Sequence of chain 1.C:
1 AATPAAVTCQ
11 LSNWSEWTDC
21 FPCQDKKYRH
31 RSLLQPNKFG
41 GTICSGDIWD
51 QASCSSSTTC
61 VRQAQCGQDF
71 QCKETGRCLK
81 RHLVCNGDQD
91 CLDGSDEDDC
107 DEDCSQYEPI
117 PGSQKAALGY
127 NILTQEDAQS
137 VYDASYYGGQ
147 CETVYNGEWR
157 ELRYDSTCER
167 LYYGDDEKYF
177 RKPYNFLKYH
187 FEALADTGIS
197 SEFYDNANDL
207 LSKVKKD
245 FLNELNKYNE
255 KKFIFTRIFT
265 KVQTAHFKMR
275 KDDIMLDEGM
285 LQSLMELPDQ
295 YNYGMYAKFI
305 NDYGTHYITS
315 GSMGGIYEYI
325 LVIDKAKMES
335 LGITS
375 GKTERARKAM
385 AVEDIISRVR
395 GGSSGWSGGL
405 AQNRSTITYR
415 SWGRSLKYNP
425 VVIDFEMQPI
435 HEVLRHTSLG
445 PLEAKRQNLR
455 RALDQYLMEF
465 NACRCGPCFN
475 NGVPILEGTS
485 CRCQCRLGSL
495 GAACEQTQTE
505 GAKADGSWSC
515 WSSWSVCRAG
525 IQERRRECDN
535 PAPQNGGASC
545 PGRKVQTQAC

Binding-site contacts:
Ligand atom O3 contacts residue TRP515 of chain 1.C at 3.2 Å (h-bond).
Ligand atom C2 contacts residue MET462 of chain 1.C at 3.0 Å (hydrophobic).
Ligand atom C1 contacts residue TRP515 of chain 1.C at 1.6 Å (hydrophobic).
Ligand atom O6 contacts residue TRP515 of chain 1.C at 4.4 Å.
Ligand atom C6 contacts residue ASN465 of chain 1.C at 3.9 Å.
Ligand atom C6 contacts residue LEU461 of chain 1.C at 3.8 Å (hydrophobic).
Ligand atom C1 contacts residue ASN465 of chain 1.C at 3.2 Å.
Ligand atom C3 contacts residue TRP515 of chain 1.C at 3.2 Å (hydrophobic).
Ligand atom C5 contacts residue ASN465 of chain 1.C at 3.3 Å.
Ligand atom O2 contacts residue TRP515 of chain 1.C at 2.5 Å.
Ligand atom C3 contacts residue LEU461 of chain 1.C at 2.8 Å (hydrophobic).
Ligand atom O6 contacts residue ILE128 of chain 1.C at 3.8 Å.
Ligand atom C6 contacts residue ILE128 of chain 1.C at 3.7 Å (hydrophobic).
Ligand atom O4 contacts residue LEU461 of chain 1.C at 2.0 Å.
Ligand atom O2 contacts residue MET462 of chain 1.C at 2.9 Å.
Ligand atom C4 contacts residue LEU461 of chain 1.C at 2.8 Å (hydrophobic).
Ligand atom C3 contacts residue MET462 of chain 1.C at 3.5 Å (hydrophobic).
Ligand atom C2 contacts residue ASN465 of chain 1.C at 3.8 Å.
Ligand atom C6 contacts residue TRP515 of chain 1.C at 4.4 Å (hydrophobic).
Ligand atom O5 contacts residue ASN465 of chain 1.C at 2.9 Å (h-bond).
Ligand atom C5 contacts residue TRP515 of chain 1.C at 3.5 Å (hydrophobic).
Ligand atom O2 contacts residue ARG528 of chain 1.C at 4.0 Å.
Ligand atom O6 contacts residue LEU461 of chain 1.C at 4.1 Å.
Ligand atom O3 contacts residue ASP458 of chain 1.C at 4.5 Å.
Ligand atom O2 contacts residue LEU461 of chain 1.C at 3.0 Å (h-bond).
Ligand atom C2 contacts residue LEU461 of chain 1.C at 2.0 Å (hydrophobic).
Ligand atom O5 contacts residue LEU461 of chain 1.C at 3.1 Å (h-bond).
Ligand atom O3 contacts residue MET462 of chain 1.C at 4.4 Å.
Ligand atom C5 contacts residue LEU461 of chain 1.C at 2.8 Å (hydrophobic).
Ligand atom O3 contacts residue ARG528 of chain 1.C at 2.4 Å (salt-bridge).
Ligand atom C3 contacts residue ARG528 of chain 1.C at 3.8 Å.
Ligand atom C2 contacts residue TRP515 of chain 1.C at 2.4 Å (hydrophobic).
Ligand atom O5 contacts residue TRP515 of chain 1.C at 2.5 Å (h-bond).
Ligand atom C1 contacts residue LEU461 of chain 1.C at 2.8 Å (hydrophobic).
Ligand atom C1 contacts residue MET462 of chain 1.C at 4.3 Å (hydrophobic).
Ligand atom O3 contacts residue LEU461 of chain 1.C at 4.1 Å.
Ligand atom C6 contacts residue LEU129 of chain 1.C at 4.3 Å (hydrophobic).
Ligand atom C4 contacts residue TRP515 of chain 1.C at 3.4 Å (hydrophobic).

This protein binds this small molecule.
Small molecule (SMILES): OC[C@H]1O[C@@H](O)[C@@H](O)[C@@H](O)[C@@H]1O